Binding-site contacts:
Ligand atom C2 contacts residue TRP130 of chain 2.A at 3.8 Å (hydrophobic).
Ligand atom C1 contacts residue TYR318 of chain 2.A at 3.8 Å (hydrophobic).
Ligand atom C3 contacts residue GLN26 of chain 2.A at 3.8 Å.
Ligand atom O3 contacts residue GLN26 of chain 2.A at 2.7 Å (h-bond).
Ligand atom O6 contacts residue TRP355 of chain 2.A at 3.3 Å.
Ligand atom O2 contacts residue ASN173 of chain 2.A at 3.0 Å (h-bond).
Ligand atom CAN contacts residue THR177 of chain 2.A at 3.6 Å.
Ligand atom O2 contacts residue HIS129 of chain 2.A at 3.3 Å (h-bond).
Ligand atom O5 contacts residue TYR318 of chain 2.A at 3.8 Å.
Ligand atom CAH contacts residue TRP355 of chain 2.A at 3.8 Å (hydrophobic).
Ligand atom C4 contacts residue TRP425 of chain 2.A at 3.9 Å (hydrophobic).
Ligand atom C2 contacts residue GLU383 of chain 2.A at 3.2 Å.
Ligand atom O4 contacts residue GLU432 of chain 2.A at 2.6 Å (salt-bridge).
Ligand atom O4 contacts residue TRP433 of chain 2.A at 3.7 Å.
Ligand atom CAM contacts residue TRP355 of chain 2.A at 3.4 Å (hydrophobic).
Ligand atom C4 contacts residue TRP433 of chain 2.A at 3.7 Å (hydrophobic).
Ligand atom O4 contacts residue TRP425 of chain 2.A at 3.1 Å (h-bond).
Ligand atom OAB contacts residue TRP355 of chain 2.A at 3.7 Å.
Ligand atom O3 contacts residue HIS129 of chain 2.A at 2.9 Å (h-bond).
Ligand atom C3 contacts residue TRP425 of chain 2.A at 3.7 Å (hydrophobic).
Ligand atom CAL contacts residue TRP355 of chain 2.A at 3.8 Å (hydrophobic).
Ligand atom C6 contacts residue GLU432 of chain 2.A at 3.2 Å.
Ligand atom O4 contacts residue GLN26 of chain 2.A at 3.0 Å (h-bond).
Ligand atom C4 contacts residue GLU432 of chain 2.A at 3.5 Å.
Ligand atom CAJ contacts residue TYR318 of chain 2.A at 3.8 Å (hydrophobic).
Ligand atom CAP contacts residue THR177 of chain 2.A at 3.0 Å.
Ligand atom O2 contacts residue GLU383 of chain 2.A at 2.8 Å (salt-bridge).
Ligand atom O3 contacts residue TRP425 of chain 2.A at 3.7 Å.
Ligand atom O6 contacts residue GLU432 of chain 2.A at 2.4 Å (salt-bridge).
Ligand atom O3 contacts residue TRP433 of chain 2.A at 3.0 Å (h-bond).
Ligand atom C1 contacts residue GLU383 of chain 2.A at 3.2 Å.
Ligand atom C3 contacts residue TRP433 of chain 2.A at 3.9 Å (hydrophobic).
Ligand atom C5 contacts residue TYR318 of chain 2.A at 3.4 Å (hydrophobic).
Ligand atom C6 contacts residue PHE441 of chain 2.A at 3.5 Å (hydrophobic).
Ligand atom O1 contacts residue ASP174 of chain 2.A at 3.4 Å (salt-bridge).
Ligand atom CAO contacts residue TRP355 of chain 2.A at 3.2 Å (hydrophobic).
Ligand atom C3 contacts residue GLU383 of chain 2.A at 3.7 Å.
Ligand atom OAB contacts residue SER354 of chain 2.A at 3.1 Å (h-bond).
Ligand atom CAJ contacts residue ASP174 of chain 2.A at 3.4 Å.
Ligand atom CAJ contacts residue ASN234 of chain 2.A at 3.7 Å.

A protein and the small-molecule ligand that binds it are described below.
Small molecule (SMILES): O=S(=O)(O)CCCN1CCN(CCO[C@@H]2O[C@H](CO)[C@@H](O)[C@H](O)[C@H]2O)CC1

Sequence of chain 2.A:
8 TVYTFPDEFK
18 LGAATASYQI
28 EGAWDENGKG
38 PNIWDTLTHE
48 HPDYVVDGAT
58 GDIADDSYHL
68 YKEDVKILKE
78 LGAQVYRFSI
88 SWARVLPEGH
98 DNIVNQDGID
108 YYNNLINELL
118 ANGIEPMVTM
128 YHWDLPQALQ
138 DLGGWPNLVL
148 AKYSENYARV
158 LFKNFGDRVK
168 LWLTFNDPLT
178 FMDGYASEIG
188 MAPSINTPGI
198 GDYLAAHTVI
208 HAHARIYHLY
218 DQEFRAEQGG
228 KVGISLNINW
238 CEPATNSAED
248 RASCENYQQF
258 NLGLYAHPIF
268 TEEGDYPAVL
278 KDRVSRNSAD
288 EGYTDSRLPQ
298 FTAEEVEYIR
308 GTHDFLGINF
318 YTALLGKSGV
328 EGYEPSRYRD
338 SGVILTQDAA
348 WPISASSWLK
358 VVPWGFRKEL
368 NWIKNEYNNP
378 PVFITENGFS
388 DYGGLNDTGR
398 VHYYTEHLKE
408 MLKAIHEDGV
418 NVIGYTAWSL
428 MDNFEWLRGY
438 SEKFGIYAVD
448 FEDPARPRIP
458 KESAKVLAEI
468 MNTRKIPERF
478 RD